The protein below binds the small molecule below.
Small molecule (SMILES): CSCC[C@H](NC(=O)[C@@H]1CCCN1C(=O)[C@H](CC(C)C)NC(=O)[C@H](CC(C)C)NC(=O)[C@H](CCCCN)NC(=O)[C@H](C)NC(=O)[C@H](CCCCN)NC(=O)[C@@H](N)CCCN=C(N)N)C(=O)N[C@@H](CCC(=O)O)C(=O)N[C@@H](CCC(=O)O)C(=O)N[C@@H](C)C(=O)N[C@@H](CC(C)C)C(=O)N[C@@H](CC(C)C)C(=O)N1CCC[C@H]1C=O

Binding-site contacts:
Ligand atom CD1 contacts residue TYR162 of chain 5.A at 3.5 Å (hydrophobic).
Ligand atom O contacts residue ILE130 of chain 5.A at 3.7 Å.
Ligand atom O contacts residue TYR162 of chain 5.A at 3.6 Å.
Ligand atom N contacts residue VAL125 of chain 5.A at 3.5 Å (h-bond).
Ligand atom CG contacts residue TYR162 of chain 5.A at 3.9 Å (hydrophobic).
Ligand atom C contacts residue LEU161 of chain 5.A at 3.8 Å (hydrophobic).
Ligand atom CA contacts residue GLY105 of chain 5.A at 3.9 Å.
Ligand atom O contacts residue VAL127 of chain 5.A at 3.5 Å.
Ligand atom N contacts residue SER163 of chain 5.A at 3.9 Å.
Ligand atom C contacts residue VAL127 of chain 5.A at 3.7 Å (hydrophobic).
Ligand atom O contacts residue GLN203 of chain 5.A at 3.5 Å (h-bond).
Ligand atom O contacts residue SER163 of chain 5.A at 3.1 Å (h-bond).
Ligand atom C contacts residue GLY105 of chain 5.A at 3.8 Å.
Ligand atom CD1 contacts residue GLN203 of chain 5.A at 3.5 Å.
Ligand atom CA contacts residue SER163 of chain 5.A at 3.7 Å.
Ligand atom C contacts residue ILE130 of chain 5.A at 3.9 Å (hydrophobic).
Ligand atom CA contacts residue GLY105 of chain 5.A at 3.6 Å.
Ligand atom O contacts residue VAL127 of chain 5.A at 2.5 Å (h-bond).
Ligand atom CB contacts residue ILE104 of chain 5.A at 3.6 Å (hydrophobic).
Ligand atom OE1 contacts residue ARG165 of chain 5.A at 2.9 Å (salt-bridge).
Ligand atom CB contacts residue GLY105 of chain 5.A at 3.1 Å.
Ligand atom CD1 contacts residue GLY124 of chain 5.A at 3.9 Å.
Ligand atom CE contacts residue ARG165 of chain 5.A at 3.8 Å.
Ligand atom CB contacts residue ILE130 of chain 5.A at 3.6 Å (hydrophobic).
Ligand atom CD contacts residue GLN203 of chain 5.A at 3.5 Å.
Ligand atom CA contacts residue LEU161 of chain 5.A at 3.5 Å (hydrophobic).
Ligand atom O contacts residue PHE126 of chain 5.A at 3.4 Å.
Ligand atom N contacts residue LEU161 of chain 5.A at 3.2 Å (h-bond).
Ligand atom CA contacts residue VAL125 of chain 5.A at 3.4 Å (hydrophobic).
Ligand atom CD contacts residue ARG165 of chain 5.A at 3.8 Å.
Ligand atom O contacts residue LEU161 of chain 5.A at 3.4 Å (h-bond).
Ligand atom CD2 contacts residue LEU161 of chain 5.A at 3.6 Å (hydrophobic).
Ligand atom CA contacts residue PHE126 of chain 5.A at 3.9 Å (hydrophobic).
Ligand atom O contacts residue GLY105 of chain 5.A at 3.7 Å.
Ligand atom SD contacts residue ARG165 of chain 5.A at 3.5 Å.
Ligand atom N contacts residue GLY105 of chain 5.A at 2.8 Å (h-bond).
Ligand atom CD2 contacts residue PHE126 of chain 5.A at 3.4 Å (hydrophobic).
Ligand atom CB contacts residue VAL125 of chain 5.A at 3.3 Å (hydrophobic).
Ligand atom CB contacts residue TYR162 of chain 5.A at 3.5 Å (hydrophobic).
Ligand atom CA contacts residue ILE130 of chain 5.A at 3.5 Å (hydrophobic).

Sequence of chain 5.A:
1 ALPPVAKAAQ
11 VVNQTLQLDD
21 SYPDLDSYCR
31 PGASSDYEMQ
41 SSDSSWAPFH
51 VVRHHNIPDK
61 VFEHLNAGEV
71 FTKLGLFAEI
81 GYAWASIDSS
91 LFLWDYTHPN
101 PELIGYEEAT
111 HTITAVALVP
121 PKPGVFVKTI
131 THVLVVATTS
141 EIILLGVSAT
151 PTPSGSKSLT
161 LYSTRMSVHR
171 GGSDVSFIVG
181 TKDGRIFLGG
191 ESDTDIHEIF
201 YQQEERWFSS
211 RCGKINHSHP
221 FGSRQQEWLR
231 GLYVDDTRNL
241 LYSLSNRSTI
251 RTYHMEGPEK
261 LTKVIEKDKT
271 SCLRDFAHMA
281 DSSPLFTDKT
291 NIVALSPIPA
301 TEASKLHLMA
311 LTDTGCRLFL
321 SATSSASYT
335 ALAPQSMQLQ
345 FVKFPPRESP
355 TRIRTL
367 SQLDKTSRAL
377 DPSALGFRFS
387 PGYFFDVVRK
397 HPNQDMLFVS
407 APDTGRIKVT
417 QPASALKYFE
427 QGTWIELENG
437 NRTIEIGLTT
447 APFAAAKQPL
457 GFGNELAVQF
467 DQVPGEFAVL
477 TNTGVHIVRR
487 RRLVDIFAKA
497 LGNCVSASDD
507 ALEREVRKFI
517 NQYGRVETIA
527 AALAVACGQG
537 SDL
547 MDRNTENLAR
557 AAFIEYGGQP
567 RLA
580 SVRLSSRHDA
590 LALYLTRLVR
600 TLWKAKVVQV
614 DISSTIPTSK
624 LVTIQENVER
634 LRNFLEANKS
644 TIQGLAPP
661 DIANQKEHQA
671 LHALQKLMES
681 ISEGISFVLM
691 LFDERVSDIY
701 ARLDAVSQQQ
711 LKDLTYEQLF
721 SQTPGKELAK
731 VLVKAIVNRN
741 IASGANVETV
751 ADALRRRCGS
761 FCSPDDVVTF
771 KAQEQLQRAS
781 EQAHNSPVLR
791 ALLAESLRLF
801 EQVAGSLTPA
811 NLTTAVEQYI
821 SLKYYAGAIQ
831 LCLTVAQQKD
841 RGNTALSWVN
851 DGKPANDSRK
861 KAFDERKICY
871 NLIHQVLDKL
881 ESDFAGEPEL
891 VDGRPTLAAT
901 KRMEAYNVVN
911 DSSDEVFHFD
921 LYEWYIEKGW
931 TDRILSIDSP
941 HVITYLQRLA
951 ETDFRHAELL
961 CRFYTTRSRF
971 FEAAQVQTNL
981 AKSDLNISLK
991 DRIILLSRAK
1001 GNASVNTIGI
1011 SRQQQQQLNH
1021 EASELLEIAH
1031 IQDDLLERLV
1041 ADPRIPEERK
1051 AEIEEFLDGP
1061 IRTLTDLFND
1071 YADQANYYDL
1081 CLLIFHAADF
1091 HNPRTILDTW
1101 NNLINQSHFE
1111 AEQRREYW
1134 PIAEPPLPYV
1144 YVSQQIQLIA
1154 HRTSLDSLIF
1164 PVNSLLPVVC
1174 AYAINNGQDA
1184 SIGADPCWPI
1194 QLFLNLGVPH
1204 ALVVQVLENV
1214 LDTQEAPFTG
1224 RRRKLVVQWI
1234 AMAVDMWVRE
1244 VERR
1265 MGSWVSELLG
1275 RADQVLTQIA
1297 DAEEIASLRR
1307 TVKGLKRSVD